The small molecule below binds the protein below.
Small molecule (SMILES): CCc1ccccc1NC(=O)Oc1ccc2c(c1)[C@@]1(C)CC[N@+](C)([O-])[C@@H]1N2C

Binding-site contacts:
Ligand atom C1 contacts residue HIS440 of chain 2.A at 3.7 Å.
Ligand atom C1 contacts residue GLY118 of chain 2.A at 4.0 Å.
Ligand atom C6 contacts residue PHE290 of chain 2.A at 3.9 Å (hydrophobic).
Ligand atom O1 contacts residue ALA201 of chain 2.A at 3.0 Å (h-bond).
Ligand atom C2 contacts residue HIS440 of chain 2.A at 4.2 Å.
Ligand atom C2 contacts residue GLY118 of chain 2.A at 3.7 Å.
Ligand atom C2 contacts residue GLY119 of chain 2.A at 4.2 Å.
Ligand atom C8 contacts residue GLU199 of chain 2.A at 3.8 Å.
Ligand atom C6 contacts residue GLY119 of chain 2.A at 3.5 Å.
Ligand atom C1 contacts residue SER200 of chain 2.A at 3.6 Å.
Ligand atom C3 contacts residue GLY118 of chain 2.A at 3.7 Å.
Ligand atom C5 contacts residue GLY119 of chain 2.A at 4.0 Å.
Ligand atom C4 contacts residue GLY118 of chain 2.A at 4.1 Å.
Ligand atom N1 contacts residue SER200 of chain 2.A at 2.2 Å (h-bond).
Ligand atom C7 contacts residue GLY118 of chain 2.A at 3.6 Å.
Ligand atom N1 contacts residue HIS440 of chain 2.A at 2.8 Å (h-bond).
Ligand atom C6 contacts residue GLY118 of chain 2.A at 3.9 Å.
Ligand atom C5 contacts residue TYR121 of chain 2.A at 3.1 Å (hydrophobic).
Ligand atom N1 contacts residue GLY119 of chain 2.A at 3.9 Å.
Ligand atom O1 contacts residue GLY118 of chain 2.A at 2.6 Å (h-bond).
Ligand atom C7 contacts residue SER200 of chain 2.A at 1.4 Å.
Ligand atom O1 contacts residue GLY119 of chain 2.A at 2.5 Å (h-bond).
Ligand atom C9 contacts residue GLY118 of chain 2.A at 4.0 Å.
Ligand atom C7 contacts residue GLY119 of chain 2.A at 3.4 Å.
Ligand atom C9 contacts residue GLY117 of chain 2.A at 4.2 Å.
Ligand atom C5 contacts residue 1PE1 of chain 2.D at 4.0 Å.
Ligand atom C1 contacts residue PHE331 of chain 2.A at 4.2 Å (hydrophobic).
Ligand atom O1 contacts residue GLY117 of chain 2.A at 3.6 Å.
Ligand atom O1 contacts residue SER200 of chain 2.A at 2.3 Å (h-bond).
Ligand atom C4 contacts residue 1PE1 of chain 2.D at 4.1 Å.
Ligand atom C7 contacts residue ALA201 of chain 2.A at 3.3 Å (hydrophobic).
Ligand atom C8 contacts residue HIS440 of chain 2.A at 4.0 Å.
Ligand atom C7 contacts residue HIS440 of chain 2.A at 3.5 Å.
Ligand atom C1 contacts residue GLY119 of chain 2.A at 3.6 Å.
Ligand atom C6 contacts residue PHE331 of chain 2.A at 3.8 Å (hydrophobic).
Ligand atom C4 contacts residue TYR121 of chain 2.A at 3.2 Å (hydrophobic).
Ligand atom C9 contacts residue TRP84 of chain 2.A at 3.8 Å (hydrophobic).
Ligand atom C5 contacts residue GLY118 of chain 2.A at 4.0 Å.
Ligand atom C8 contacts residue GLY118 of chain 2.A at 4.0 Å.
Ligand atom C9 contacts residue GLU199 of chain 2.A at 4.0 Å.

Sequence of chain 2.A:
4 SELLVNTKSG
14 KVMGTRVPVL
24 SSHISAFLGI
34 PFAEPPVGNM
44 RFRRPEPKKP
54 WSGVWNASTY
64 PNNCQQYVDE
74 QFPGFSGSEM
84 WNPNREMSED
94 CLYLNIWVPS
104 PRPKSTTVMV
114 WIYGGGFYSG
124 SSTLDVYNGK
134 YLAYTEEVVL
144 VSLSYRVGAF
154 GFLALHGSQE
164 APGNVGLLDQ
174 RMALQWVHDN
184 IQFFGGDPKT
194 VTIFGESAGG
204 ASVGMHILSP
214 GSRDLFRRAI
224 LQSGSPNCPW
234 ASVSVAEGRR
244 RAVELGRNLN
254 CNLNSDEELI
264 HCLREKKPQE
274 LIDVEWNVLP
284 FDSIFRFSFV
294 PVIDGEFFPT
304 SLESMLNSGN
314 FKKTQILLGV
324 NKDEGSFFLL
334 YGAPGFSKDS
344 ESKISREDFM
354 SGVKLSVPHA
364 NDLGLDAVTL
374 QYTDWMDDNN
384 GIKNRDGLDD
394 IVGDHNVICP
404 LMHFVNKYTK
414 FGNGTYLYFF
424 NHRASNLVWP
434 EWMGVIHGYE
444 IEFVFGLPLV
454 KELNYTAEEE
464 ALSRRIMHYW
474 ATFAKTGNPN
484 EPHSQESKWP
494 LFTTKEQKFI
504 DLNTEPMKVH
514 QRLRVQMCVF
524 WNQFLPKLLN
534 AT